Sequence of chain 1.A:
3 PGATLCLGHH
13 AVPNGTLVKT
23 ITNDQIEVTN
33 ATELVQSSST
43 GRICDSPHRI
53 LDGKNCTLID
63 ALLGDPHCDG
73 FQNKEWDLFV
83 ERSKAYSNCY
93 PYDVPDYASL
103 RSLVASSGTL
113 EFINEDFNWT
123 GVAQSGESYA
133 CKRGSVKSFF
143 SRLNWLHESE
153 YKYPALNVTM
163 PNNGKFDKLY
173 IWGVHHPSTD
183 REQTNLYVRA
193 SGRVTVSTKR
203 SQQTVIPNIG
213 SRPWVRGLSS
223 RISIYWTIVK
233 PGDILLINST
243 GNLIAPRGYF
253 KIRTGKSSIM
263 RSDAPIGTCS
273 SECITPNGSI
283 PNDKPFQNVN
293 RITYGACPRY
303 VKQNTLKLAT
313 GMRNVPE

Binding-site contacts:
Ligand atom C10 contacts residue GLU129 of chain 1.A at 3.6 Å.
Ligand atom C7 contacts residue TRP147 of chain 1.A at 3.9 Å (hydrophobic).
Ligand atom O9 contacts residue SER222 of chain 1.A at 3.4 Å (h-bond).
Ligand atom O4 contacts residue LYS139 of chain 1.A at 4.3 Å.
Ligand atom O9 contacts residue GLU184 of chain 1.A at 3.4 Å (salt-bridge).
Ligand atom O9 contacts residue TRP147 of chain 1.A at 3.9 Å.
Ligand atom O1B contacts residue TYR131 of chain 1.A at 2.7 Å (h-bond).
Ligand atom C9 contacts residue TRP147 of chain 1.A at 3.6 Å (hydrophobic).
Ligand atom O4 contacts residue GLY219 of chain 1.A at 4.3 Å.
Ligand atom O10 contacts residue HIS149 of chain 1.A at 4.1 Å.
Ligand atom C9 contacts residue TYR92 of chain 1.A at 3.6 Å (hydrophobic).
Ligand atom C9 contacts residue GLU184 of chain 1.A at 3.8 Å.
Ligand atom C11 contacts residue TRP147 of chain 1.A at 4.2 Å (hydrophobic).
Ligand atom O9 contacts residue TYR92 of chain 1.A at 2.5 Å (h-bond).
Ligand atom C8 contacts residue TRP147 of chain 1.A at 4.0 Å (hydrophobic).
Ligand atom N5 contacts residue GLU129 of chain 1.A at 2.9 Å (salt-bridge).
Ligand atom C5 contacts residue GLU129 of chain 1.A at 3.8 Å.
Ligand atom O10 contacts residue LEU188 of chain 1.A at 3.7 Å.
Ligand atom O8 contacts residue TYR92 of chain 1.A at 3.5 Å (h-bond).
Ligand atom O8 contacts residue TRP147 of chain 1.A at 3.9 Å.
Ligand atom O7 contacts residue LEU188 of chain 1.A at 3.1 Å.
Ligand atom C9 contacts residue LEU188 of chain 1.A at 3.5 Å (hydrophobic).
Ligand atom C11 contacts residue GLU129 of chain 1.A at 3.3 Å.
Ligand atom C1 contacts residue SER130 of chain 1.A at 3.9 Å.
Ligand atom C6 contacts residue GLU129 of chain 1.A at 4.2 Å.
Ligand atom C11 contacts residue GLY128 of chain 1.A at 3.5 Å.
Ligand atom O8 contacts residue LEU220 of chain 1.A at 3.7 Å.
Ligand atom C10 contacts residue HIS149 of chain 1.A at 4.2 Å.
Ligand atom C7 contacts residue LEU188 of chain 1.A at 3.9 Å (hydrophobic).
Ligand atom O1B contacts residue SER130 of chain 1.A at 3.6 Å.
Ligand atom C11 contacts residue HIS149 of chain 1.A at 3.4 Å.
Ligand atom C8 contacts residue TYR92 of chain 1.A at 4.2 Å (hydrophobic).
Ligand atom O9 contacts residue HIS177 of chain 1.A at 3.1 Å (h-bond).
Ligand atom O1A contacts residue LEU220 of chain 1.A at 3.7 Å.
Ligand atom C9 contacts residue HIS177 of chain 1.A at 3.9 Å.
Ligand atom O1A contacts residue TYR131 of chain 1.A at 4.0 Å.
Ligand atom O4 contacts residue LEU220 of chain 1.A at 3.9 Å.
Ligand atom C1 contacts residue TYR131 of chain 1.A at 3.6 Å (hydrophobic).
Ligand atom O1A contacts residue SER130 of chain 1.A at 3.4 Å (h-bond).
Ligand atom C4 contacts residue GLU129 of chain 1.A at 4.0 Å.

The protein below binds the small molecule below.
Small molecule (SMILES): CC(=O)N[C@H]1[C@H]([C@H](O)[C@H](O)CO)O[C@@](OC[C@H]2OC[C@H](O)[C@@H](O)[C@H]2O)(C(=O)O)C[C@@H]1O